Binding-site contacts:
Ligand atom C6 contacts residue GLY68 of chain 1.B at 3.9 Å.
Ligand atom O4 contacts residue GLY68 of chain 1.B at 3.5 Å.
Ligand atom C6 contacts residue GLY67 of chain 1.B at 3.5 Å.
Ligand atom C3 contacts residue ASN27 of chain 1.B at 3.8 Å.
Ligand atom C2 contacts residue 5VQ1 of chain 1.K at 2.5 Å.
Ligand atom O3 contacts residue 5VQ1 of chain 1.K at 4.1 Å.
Ligand atom O5 contacts residue GLY67 of chain 1.B at 3.1 Å.
Ligand atom O2 contacts residue ARG87 of chain 1.B at 4.0 Å.
Ligand atom O3 contacts residue HIS85 of chain 1.B at 3.0 Å (h-bond).
Ligand atom C4 contacts residue 5VQ1 of chain 1.K at 3.2 Å.
Ligand atom C3 contacts residue ASP83 of chain 1.B at 3.5 Å.
Ligand atom O4 contacts residue HIS85 of chain 1.B at 3.0 Å (h-bond).
Ligand atom O6 contacts residue PRO65 of chain 1.B at 3.9 Å.
Ligand atom O2 contacts residue 5VQ1 of chain 1.K at 3.7 Å.
Ligand atom C1 contacts residue 5VQ1 of chain 1.K at 1.5 Å.
Ligand atom C3 contacts residue HIS85 of chain 1.B at 3.8 Å.
Ligand atom C6 contacts residue PRO65 of chain 1.B at 3.7 Å (hydrophobic).
Ligand atom O4 contacts residue HIS64 of chain 1.B at 2.7 Å (h-bond).
Ligand atom C4 contacts residue HIS64 of chain 1.B at 3.4 Å.
Ligand atom O3 contacts residue ASN27 of chain 1.B at 3.0 Å (h-bond).
Ligand atom C3 contacts residue 5VQ1 of chain 1.K at 3.3 Å.
Ligand atom C5 contacts residue HIS81 of chain 1.B at 3.8 Å.
Ligand atom O6 contacts residue GLY67 of chain 1.B at 2.9 Å (h-bond).
Ligand atom C4 contacts residue HIS81 of chain 1.B at 4.0 Å.
Ligand atom C2 contacts residue ASN27 of chain 1.B at 3.9 Å.
Ligand atom C6 contacts residue HIS64 of chain 1.B at 3.8 Å.
Ligand atom C5 contacts residue GLY68 of chain 1.B at 4.1 Å.
Ligand atom C5 contacts residue 5VQ1 of chain 1.K at 3.0 Å.
Ligand atom C1 contacts residue GLY67 of chain 1.B at 3.7 Å.
Ligand atom O5 contacts residue GLY68 of chain 1.B at 3.3 Å (h-bond).
Ligand atom O2 contacts residue ASN27 of chain 1.B at 3.1 Å (h-bond).
Ligand atom C4 contacts residue HIS85 of chain 1.B at 3.8 Å.
Ligand atom O5 contacts residue 5VQ1 of chain 1.K at 2.4 Å (h-bond).
Ligand atom O3 contacts residue ASP83 of chain 1.B at 2.7 Å (salt-bridge).
Ligand atom O6 contacts residue VAL79 of chain 1.B at 3.9 Å.
Ligand atom C6 contacts residue HIS81 of chain 1.B at 4.0 Å.
Ligand atom C6 contacts residue ASN27 of chain 1.B at 3.6 Å.
Ligand atom O6 contacts residue TYR66 of chain 1.B at 3.5 Å.
Ligand atom O6 contacts residue ASN27 of chain 1.B at 2.7 Å (h-bond).
Ligand atom C6 contacts residue 5VQ1 of chain 1.K at 3.2 Å.

A small-molecule ligand and the protein it binds are described below.
Small molecule (SMILES): OC[C@H]1O[C@H](O[C@@H]2[C@H](O)[C@@H](O)[C@H](O[C@H]3[C@H](O)[C@@H](O)CO[C@@H]3CO)O[C@@H]2CO)[C@H](O)[C@@H](O)[C@H]1O

Sequence of chain 1.B:
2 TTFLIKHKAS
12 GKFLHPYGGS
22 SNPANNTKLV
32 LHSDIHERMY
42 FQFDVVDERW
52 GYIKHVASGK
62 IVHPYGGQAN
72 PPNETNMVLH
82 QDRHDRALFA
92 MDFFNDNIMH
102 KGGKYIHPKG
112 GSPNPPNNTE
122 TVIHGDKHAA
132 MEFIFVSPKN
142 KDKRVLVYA